Sequence of chain 1.B:
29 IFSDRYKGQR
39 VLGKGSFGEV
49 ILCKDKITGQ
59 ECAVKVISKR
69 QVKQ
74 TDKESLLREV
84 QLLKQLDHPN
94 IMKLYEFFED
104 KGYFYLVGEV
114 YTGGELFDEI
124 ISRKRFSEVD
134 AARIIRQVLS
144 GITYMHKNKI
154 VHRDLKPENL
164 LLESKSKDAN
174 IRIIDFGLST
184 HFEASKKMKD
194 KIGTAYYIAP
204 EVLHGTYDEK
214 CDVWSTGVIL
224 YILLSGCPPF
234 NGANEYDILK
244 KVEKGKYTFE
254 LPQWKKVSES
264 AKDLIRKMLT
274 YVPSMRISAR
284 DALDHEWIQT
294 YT

This protein binds this small molecule.
Small molecule (SMILES): CC(C)(C)n1nc(Cc2cccc(Br)c2)c2c(N)ncnc21

Binding-site contacts:
Ligand atom CAR contacts residue LYS63 of chain 1.B at 4.0 Å.
Ligand atom CAU contacts residue ALA61 of chain 1.B at 3.6 Å (hydrophobic).
Ligand atom N3 contacts residue VAL113 of chain 1.B at 3.9 Å.
Ligand atom CAO contacts residue ILE177 of chain 1.B at 3.6 Å (hydrophobic).
Ligand atom C2 contacts residue TYR114 of chain 1.B at 3.4 Å (hydrophobic).
Ligand atom C4 contacts residue ALA61 of chain 1.B at 3.8 Å (hydrophobic).
Ligand atom NAG contacts residue TYR114 of chain 1.B at 3.5 Å.
Ligand atom C6 contacts residue VAL48 of chain 1.B at 3.7 Å (hydrophobic).
Ligand atom CAP contacts residue MET95 of chain 1.B at 3.8 Å (hydrophobic).
Ligand atom CAH contacts residue LEU164 of chain 1.B at 3.8 Å (hydrophobic).
Ligand atom CAU contacts residue MET95 of chain 1.B at 3.7 Å (hydrophobic).
Ligand atom CAN contacts residue LYS42 of chain 1.B at 3.3 Å.
Ligand atom CAH contacts residue ILE177 of chain 1.B at 3.8 Å (hydrophobic).
Ligand atom CAS contacts residue LYS63 of chain 1.B at 3.5 Å.
Ligand atom CAM contacts residue GLY41 of chain 1.B at 3.4 Å.
Ligand atom NAG contacts residue ALA61 of chain 1.B at 3.7 Å.
Ligand atom CAO contacts residue MET95 of chain 1.B at 3.9 Å (hydrophobic).
Ligand atom C6 contacts residue LEU164 of chain 1.B at 3.6 Å (hydrophobic).
Ligand atom CAK contacts residue VAL48 of chain 1.B at 3.9 Å (hydrophobic).
Ligand atom CAQ contacts residue MET95 of chain 1.B at 3.9 Å (hydrophobic).
Ligand atom N3 contacts residue LEU164 of chain 1.B at 3.9 Å.
Ligand atom NAG contacts residue MET95 of chain 1.B at 3.5 Å.
Ligand atom C2 contacts residue LEU40 of chain 1.B at 4.0 Å (hydrophobic).
Ligand atom NAG contacts residue GLU112 of chain 1.B at 3.0 Å (salt-bridge).
Ligand atom CAQ contacts residue ASP178 of chain 1.B at 3.9 Å.
Ligand atom N3 contacts residue ALA61 of chain 1.B at 3.8 Å.
Ligand atom CAM contacts residue LEU40 of chain 1.B at 3.5 Å (hydrophobic).
Ligand atom CAS contacts residue LEU109 of chain 1.B at 3.7 Å (hydrophobic).
Ligand atom NAI contacts residue VAL48 of chain 1.B at 3.9 Å.
Ligand atom NAJ contacts residue VAL48 of chain 1.B at 3.5 Å.
Ligand atom CAM contacts residue VAL48 of chain 1.B at 3.4 Å (hydrophobic).
Ligand atom C4 contacts residue GLU112 of chain 1.B at 4.0 Å.
Ligand atom C5 contacts residue LEU164 of chain 1.B at 3.4 Å (hydrophobic).
Ligand atom N1 contacts residue LEU164 of chain 1.B at 3.9 Å.
Ligand atom N3 contacts residue TYR114 of chain 1.B at 3.3 Å (h-bond).
Ligand atom CAT contacts residue ALA61 of chain 1.B at 3.4 Å (hydrophobic).
Ligand atom C4 contacts residue LEU164 of chain 1.B at 3.6 Å (hydrophobic).
Ligand atom CAT contacts residue MET95 of chain 1.B at 3.9 Å (hydrophobic).
Ligand atom NAI contacts residue ILE177 of chain 1.B at 3.6 Å.
Ligand atom BRAV contacts residue LYS63 of chain 1.B at 3.7 Å.